Binding-site contacts:
Ligand atom S contacts residue HIS82 of chain 1.A at 3.5 Å (h-bond).
Ligand atom O2 contacts residue MET27 of chain 1.A at 3.8 Å.
Ligand atom C5 contacts residue VAL33 of chain 1.A at 3.8 Å (hydrophobic).
Ligand atom S contacts residue ZN1 of chain 1.C at 2.3 Å.
Ligand atom C6 contacts residue VAL33 of chain 1.A at 3.3 Å (hydrophobic).
Ligand atom N contacts residue HIS210 of chain 1.A at 4.4 Å.
Ligand atom S contacts residue ASP84 of chain 1.A at 3.4 Å (salt-bridge).
Ligand atom C5 contacts residue ZN1 of chain 1.D at 4.5 Å.
Ligand atom O2 contacts residue ASN180 of chain 1.A at 4.0 Å.
Ligand atom C1 contacts residue ZN1 of chain 1.D at 3.2 Å.
Ligand atom C4 contacts residue ZN1 of chain 1.D at 4.3 Å.
Ligand atom C1 contacts residue ZN1 of chain 1.C at 3.2 Å.
Ligand atom C9 contacts residue ASN180 of chain 1.A at 3.6 Å.
Ligand atom O3 contacts residue GLY179 of chain 1.A at 3.6 Å.
Ligand atom O2 contacts residue PHE30 of chain 1.A at 4.0 Å.
Ligand atom N contacts residue MET27 of chain 1.A at 4.4 Å.
Ligand atom C3 contacts residue TRP53 of chain 1.A at 4.0 Å (hydrophobic).
Ligand atom O3 contacts residue PHE30 of chain 1.A at 3.6 Å.
Ligand atom C9 contacts residue PHE30 of chain 1.A at 4.2 Å (hydrophobic).
Ligand atom C8 contacts residue ASN180 of chain 1.A at 3.9 Å.
Ligand atom C5 contacts residue MET27 of chain 1.A at 4.0 Å (hydrophobic).
Ligand atom C2 contacts residue TRP53 of chain 1.A at 4.3 Å (hydrophobic).
Ligand atom S contacts residue CYS168 of chain 1.A at 3.6 Å.
Ligand atom C6 contacts residue HIS210 of chain 1.A at 4.2 Å.
Ligand atom S contacts residue HIS149 of chain 1.A at 3.3 Å (h-bond).
Ligand atom O1 contacts residue ASN180 of chain 1.A at 3.7 Å.
Ligand atom C5 contacts residue HIS210 of chain 1.A at 3.8 Å.
Ligand atom O3 contacts residue ASN180 of chain 1.A at 2.8 Å (h-bond).
Ligand atom C2 contacts residue MET27 of chain 1.A at 4.2 Å (hydrophobic).
Ligand atom S contacts residue HIS210 of chain 1.A at 3.7 Å.
Ligand atom C2 contacts residue ZN1 of chain 1.D at 3.8 Å.
Ligand atom C1 contacts residue ASP84 of chain 1.A at 3.2 Å.
Ligand atom C1 contacts residue HIS82 of chain 1.A at 3.4 Å.
Ligand atom S contacts residue HIS80 of chain 1.A at 4.0 Å.
Ligand atom C3 contacts residue MET27 of chain 1.A at 3.3 Å (hydrophobic).
Ligand atom S contacts residue ZN1 of chain 1.D at 2.1 Å.
Ligand atom C5 contacts residue TRP53 of chain 1.A at 4.0 Å (hydrophobic).
Ligand atom C2 contacts residue ASP84 of chain 1.A at 4.1 Å.

The small molecule below binds the protein below.
Small molecule (SMILES): C[C@H](CS)C(=O)N1CCC[C@H]1C(=O)O

Sequence of chain 1.A:
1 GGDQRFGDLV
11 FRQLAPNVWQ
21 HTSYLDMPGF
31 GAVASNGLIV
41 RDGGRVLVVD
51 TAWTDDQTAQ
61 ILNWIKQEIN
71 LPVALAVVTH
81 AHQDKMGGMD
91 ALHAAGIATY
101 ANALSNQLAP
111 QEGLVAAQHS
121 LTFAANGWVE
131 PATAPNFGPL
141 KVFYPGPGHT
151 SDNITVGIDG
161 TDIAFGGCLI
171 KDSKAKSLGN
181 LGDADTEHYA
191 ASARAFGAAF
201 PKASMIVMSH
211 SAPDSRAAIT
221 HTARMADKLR